Binding-site contacts:
Ligand atom C15 contacts residue HEM1 of chain 1.O at 3.9 Å.
Ligand atom C09 contacts residue GLU321 of chain 1.B at 3.2 Å.
Ligand atom C12 contacts residue TRP407 of chain 1.B at 3.7 Å (hydrophobic).
Ligand atom C09 contacts residue HEM1 of chain 1.O at 3.2 Å.
Ligand atom C4A contacts residue HEM1 of chain 1.O at 3.0 Å.
Ligand atom C02 contacts residue GLU321 of chain 1.B at 3.2 Å.
Ligand atom C14 contacts residue HEM1 of chain 1.O at 3.8 Å.
Ligand atom C4A contacts residue PHE313 of chain 1.B at 3.5 Å (hydrophobic).
Ligand atom N02 contacts residue MET318 of chain 1.B at 3.8 Å.
Ligand atom C17 contacts residue GLN207 of chain 1.B at 4.0 Å.
Ligand atom N01 contacts residue HEM1 of chain 1.O at 4.0 Å.
Ligand atom C02 contacts residue HEM1 of chain 1.O at 3.8 Å.
Ligand atom C16 contacts residue HEM1 of chain 1.O at 3.5 Å.
Ligand atom C23 contacts residue PHE65 of chain 1.B at 3.9 Å (hydrophobic).
Ligand atom N02 contacts residue TYR317 of chain 1.B at 3.4 Å.
Ligand atom N02 contacts residue HEM1 of chain 1.O at 3.8 Å.
Ligand atom C07 contacts residue HEM1 of chain 1.O at 3.5 Å.
Ligand atom C02 contacts residue TRP316 of chain 1.B at 3.8 Å (hydrophobic).
Ligand atom C08 contacts residue HEM1 of chain 1.O at 3.5 Å.
Ligand atom C16 contacts residue GLN207 of chain 1.B at 3.7 Å.
Ligand atom C06 contacts residue VAL296 of chain 1.B at 3.2 Å (hydrophobic).
Ligand atom C10 contacts residue GLU321 of chain 1.B at 3.3 Å.
Ligand atom C13 contacts residue HEM1 of chain 1.O at 2.9 Å.
Ligand atom N02 contacts residue GLU321 of chain 1.B at 2.6 Å (salt-bridge).
Ligand atom C10 contacts residue HEM1 of chain 1.O at 3.8 Å.
Ligand atom C07 contacts residue VAL296 of chain 1.B at 3.1 Å (hydrophobic).
Ligand atom N18 contacts residue GLN207 of chain 1.B at 3.1 Å (h-bond).
Ligand atom C08 contacts residue VAL296 of chain 1.B at 3.8 Å (hydrophobic).
Ligand atom N02 contacts residue PRO294 of chain 1.B at 3.8 Å.
Ligand atom N01 contacts residue GLU321 of chain 1.B at 2.6 Å (salt-bridge).
Ligand atom C25 contacts residue TRP34 of chain 1.A at 3.6 Å (hydrophobic).
Ligand atom C26 contacts residue TRP34 of chain 1.A at 3.8 Å (hydrophobic).
Ligand atom C06 contacts residue HEM1 of chain 1.O at 3.6 Å.
Ligand atom C13 contacts residue TRP407 of chain 1.B at 3.6 Å (hydrophobic).
Ligand atom C12 contacts residue HEM1 of chain 1.O at 2.8 Å.
Ligand atom C05 contacts residue HEM1 of chain 1.O at 3.8 Å.
Ligand atom C04 contacts residue HEM1 of chain 1.O at 3.6 Å.
Ligand atom C11 contacts residue HEM1 of chain 1.O at 3.0 Å.
Ligand atom N02 contacts residue TRP316 of chain 1.B at 2.7 Å (h-bond).
Ligand atom C03 contacts residue HEM1 of chain 1.O at 3.2 Å.

Sequence of chain 1.B:
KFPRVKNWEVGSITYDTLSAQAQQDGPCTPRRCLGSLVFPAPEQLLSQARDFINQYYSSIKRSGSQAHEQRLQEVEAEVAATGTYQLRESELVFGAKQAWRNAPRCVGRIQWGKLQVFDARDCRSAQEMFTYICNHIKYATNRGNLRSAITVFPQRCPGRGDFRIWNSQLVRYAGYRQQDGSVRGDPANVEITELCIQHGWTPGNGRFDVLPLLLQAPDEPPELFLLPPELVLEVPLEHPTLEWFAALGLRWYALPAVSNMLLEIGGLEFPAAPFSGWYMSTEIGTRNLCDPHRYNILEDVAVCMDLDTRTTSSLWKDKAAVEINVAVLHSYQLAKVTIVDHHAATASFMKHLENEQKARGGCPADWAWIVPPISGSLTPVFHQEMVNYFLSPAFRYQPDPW

The protein below binds the small molecule below.
Small molecule (SMILES): Cc1cc(N)nc2cc(-c3ccc(OCc4ccccn4)c(CN)c3)ccc12

Sequence of chain 1.A:
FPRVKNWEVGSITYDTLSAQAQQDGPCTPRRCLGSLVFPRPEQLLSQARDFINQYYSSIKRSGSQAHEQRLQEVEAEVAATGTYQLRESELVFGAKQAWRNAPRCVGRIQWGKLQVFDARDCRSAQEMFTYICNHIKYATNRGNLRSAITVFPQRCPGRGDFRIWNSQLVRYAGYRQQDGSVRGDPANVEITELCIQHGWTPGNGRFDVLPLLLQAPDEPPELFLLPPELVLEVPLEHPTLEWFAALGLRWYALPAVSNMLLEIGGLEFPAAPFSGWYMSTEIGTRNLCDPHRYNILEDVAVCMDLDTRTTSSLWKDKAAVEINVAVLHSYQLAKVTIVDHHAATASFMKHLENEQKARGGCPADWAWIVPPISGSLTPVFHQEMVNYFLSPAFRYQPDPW